A protein and the small-molecule ligand that binds it are described below.
Small molecule (SMILES): CC(=O)N[C@H]1[C@H](O[C@H]2[C@H](O)[C@@H](NC(C)=O)CO[C@@H]2CO)O[C@H](CO)[C@@H](O)[C@@H]1O

Sequence of chain 2.A:
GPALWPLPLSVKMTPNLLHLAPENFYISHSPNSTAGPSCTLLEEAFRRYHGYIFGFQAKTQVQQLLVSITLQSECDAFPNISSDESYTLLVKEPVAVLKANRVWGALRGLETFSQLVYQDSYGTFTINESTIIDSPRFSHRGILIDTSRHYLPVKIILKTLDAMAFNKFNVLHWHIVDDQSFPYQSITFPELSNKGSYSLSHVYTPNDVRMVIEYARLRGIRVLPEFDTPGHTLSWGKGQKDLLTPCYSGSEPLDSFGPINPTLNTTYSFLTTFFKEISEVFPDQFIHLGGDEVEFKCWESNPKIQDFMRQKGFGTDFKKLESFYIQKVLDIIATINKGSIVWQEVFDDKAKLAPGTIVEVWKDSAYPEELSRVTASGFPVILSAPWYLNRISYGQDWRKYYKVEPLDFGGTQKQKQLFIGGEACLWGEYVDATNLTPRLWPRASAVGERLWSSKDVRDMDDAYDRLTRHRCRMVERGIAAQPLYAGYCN

Binding-site contacts:
Ligand atom C1 contacts residue SER102 of chain 2.A at 4.0 Å.
Ligand atom C7 contacts residue ASN100 of chain 2.A at 3.3 Å.
Ligand atom C2 contacts residue ASN100 of chain 2.A at 2.3 Å.
Ligand atom C8 contacts residue ASN100 of chain 2.A at 4.4 Å.
Ligand atom C1 contacts residue ASN100 of chain 2.A at 1.5 Å.
Ligand atom O5 contacts residue ASN100 of chain 2.A at 2.4 Å (h-bond).
Ligand atom O4 contacts residue GLN92 of chain 2.A at 4.2 Å.
Ligand atom O6 contacts residue GLU94 of chain 2.A at 4.3 Å.
Ligand atom C4 contacts residue ASN100 of chain 2.A at 4.2 Å.
Ligand atom C5 contacts residue ASN100 of chain 2.A at 3.7 Å.
Ligand atom O6 contacts residue ALA97 of chain 2.A at 4.1 Å.
Ligand atom C6 contacts residue GLU94 of chain 2.A at 3.3 Å.
Ligand atom O7 contacts residue GLN305 of chain 2.A at 4.1 Å.
Ligand atom C3 contacts residue ASN100 of chain 2.A at 3.7 Å.
Ligand atom C7 contacts residue GLN305 of chain 2.A at 4.0 Å.
Ligand atom N2 contacts residue ASN100 of chain 2.A at 2.7 Å (h-bond).
Ligand atom C8 contacts residue GLN305 of chain 2.A at 3.0 Å.
Ligand atom C5 contacts residue GLU94 of chain 2.A at 4.2 Å.
Ligand atom O7 contacts residue ASN100 of chain 2.A at 3.6 Å.